The small molecule below binds the protein below.
Small molecule (SMILES): NC[C@H]1O[C@H](O[C@H]2[C@H](O)[C@@H](O[C@H]3O[C@H](CO)[C@@H](O)[C@H](N)[C@H]3O)[C@H](N)C[C@@H]2N)[C@H](O)[C@@H](O)[C@@H]1O

Sequence of chain 1.B:
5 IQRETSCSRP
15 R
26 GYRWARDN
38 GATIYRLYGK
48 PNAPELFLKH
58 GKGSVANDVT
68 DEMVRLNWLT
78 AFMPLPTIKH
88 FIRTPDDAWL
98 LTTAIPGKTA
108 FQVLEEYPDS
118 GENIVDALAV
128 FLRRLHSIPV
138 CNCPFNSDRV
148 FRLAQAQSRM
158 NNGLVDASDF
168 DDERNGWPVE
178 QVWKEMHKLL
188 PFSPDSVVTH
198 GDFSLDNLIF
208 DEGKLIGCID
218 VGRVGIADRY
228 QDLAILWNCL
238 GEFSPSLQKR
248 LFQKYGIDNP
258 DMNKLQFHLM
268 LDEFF

Binding-site contacts:
Ligand atom C9 contacts residue ASP166 of chain 1.B at 3.8 Å.
Ligand atom O11 contacts residue ASP168 of chain 1.B at 3.5 Å (salt-bridge).
Ligand atom C7 contacts residue GLU270 of chain 1.B at 3.5 Å.
Ligand atom C6 contacts residue PHE272 of chain 1.B at 3.2 Å (hydrophobic).
Ligand atom N3 contacts residue PHE167 of chain 1.B at 3.7 Å.
Ligand atom C14 contacts residue ASP168 of chain 1.B at 3.8 Å.
Ligand atom O8 contacts residue PHE272 of chain 1.B at 3.5 Å (h-bond).
Ligand atom O7 contacts residue ASP199 of chain 1.B at 2.6 Å (salt-bridge).
Ligand atom O14 contacts residue ASN235 of chain 1.B at 3.4 Å (h-bond).
Ligand atom N3 contacts residue ASP166 of chain 1.B at 2.9 Å (salt-bridge).
Ligand atom C12 contacts residue GLU270 of chain 1.B at 3.4 Å.
Ligand atom C12 contacts residue ASP166 of chain 1.B at 3.9 Å.
Ligand atom C10 contacts residue ASP166 of chain 1.B at 3.4 Å.
Ligand atom O13 contacts residue ASP168 of chain 1.B at 3.0 Å (salt-bridge).
Ligand atom C8 contacts residue ASP166 of chain 1.B at 3.6 Å.
Ligand atom N4 contacts residue ASN235 of chain 1.B at 4.0 Å.
Ligand atom O10 contacts residue ASP166 of chain 1.B at 3.8 Å.
Ligand atom O13 contacts residue PHE167 of chain 1.B at 4.0 Å.
Ligand atom N1 contacts residue PHE272 of chain 1.B at 2.9 Å (h-bond).
Ligand atom C4 contacts residue PHE272 of chain 1.B at 4.1 Å (hydrophobic).
Ligand atom O14 contacts residue GLU239 of chain 1.B at 3.9 Å.
Ligand atom O11 contacts residue ASP166 of chain 1.B at 4.1 Å.
Ligand atom O13 contacts residue ASP166 of chain 1.B at 4.1 Å.
Ligand atom C16 contacts residue GLU239 of chain 1.B at 4.0 Å.
Ligand atom C12 contacts residue ASP269 of chain 1.B at 3.7 Å.
Ligand atom C3 contacts residue ASP199 of chain 1.B at 3.5 Å.
Ligand atom C7 contacts residue ASP166 of chain 1.B at 3.6 Å.
Ligand atom C11 contacts residue ASP269 of chain 1.B at 3.4 Å.
Ligand atom N4 contacts residue ASP168 of chain 1.B at 4.0 Å.
Ligand atom C15 contacts residue ASN235 of chain 1.B at 3.7 Å.
Ligand atom O5 contacts residue ASP166 of chain 1.B at 3.9 Å.
Ligand atom C15 contacts residue ASP168 of chain 1.B at 3.7 Å.
Ligand atom C13 contacts residue ASP166 of chain 1.B at 4.1 Å.
Ligand atom N2 contacts residue ASP269 of chain 1.B at 2.8 Å (salt-bridge).
Ligand atom N2 contacts residue PHE272 of chain 1.B at 3.1 Å (h-bond).
Ligand atom N3 contacts residue ASP168 of chain 1.B at 2.8 Å (salt-bridge).
Ligand atom C7 contacts residue ASP168 of chain 1.B at 3.7 Å.
Ligand atom N3 contacts residue GLU270 of chain 1.B at 2.7 Å (salt-bridge).
Ligand atom C5 contacts residue PHE272 of chain 1.B at 3.5 Å (hydrophobic).
Ligand atom O14 contacts residue CYS236 of chain 1.B at 3.5 Å.